Sequence of chain 1.A:
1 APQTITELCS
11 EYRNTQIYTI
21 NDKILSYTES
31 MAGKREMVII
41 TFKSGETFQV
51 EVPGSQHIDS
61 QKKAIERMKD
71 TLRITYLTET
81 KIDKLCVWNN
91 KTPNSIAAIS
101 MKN

Binding-site contacts:
Ligand atom C2B contacts residue TYR12 of chain 1.A at 3.7 Å (hydrophobic).
Ligand atom O6 contacts residue HIS57 of chain 1.A at 3.5 Å.
Ligand atom C8' contacts residue LYS34 of chain 1.B at 3.9 Å.
Ligand atom O4 contacts residue GLU51 of chain 1.A at 2.6 Å (salt-bridge).
Ligand atom C4 contacts residue GLU51 of chain 1.A at 3.5 Å.
Ligand atom C3 contacts residue LYS91 of chain 1.A at 3.6 Å.
Ligand atom O3 contacts residue ASN90 of chain 1.A at 2.9 Å (h-bond).
Ligand atom C4 contacts residue TRP88 of chain 1.A at 3.6 Å (hydrophobic).
Ligand atom C3 contacts residue ASN90 of chain 1.A at 3.8 Å.
Ligand atom C2B contacts residue GLU11 of chain 1.A at 3.5 Å.
Ligand atom N4' contacts residue GLY33 of chain 1.B at 3.7 Å.
Ligand atom O6 contacts residue TRP88 of chain 1.A at 3.9 Å.
Ligand atom C2 contacts residue LYS91 of chain 1.A at 3.8 Å.
Ligand atom C7' contacts residue GLY33 of chain 1.B at 3.5 Å.
Ligand atom C5B contacts residue GLY33 of chain 1.B at 3.3 Å.
Ligand atom C6 contacts residue TRP88 of chain 1.A at 3.8 Å (hydrophobic).
Ligand atom O2 contacts residue ASN90 of chain 1.A at 2.8 Å (h-bond).
Ligand atom C5B contacts residue LYS34 of chain 1.B at 3.1 Å.
Ligand atom O1B contacts residue TYR12 of chain 1.A at 3.5 Å (h-bond).
Ligand atom C3B contacts residue TYR12 of chain 1.A at 3.7 Å (hydrophobic).
Ligand atom O6 contacts residue GLN56 of chain 1.A at 3.8 Å.
Ligand atom O3' contacts residue TYR12 of chain 1.A at 3.4 Å.
Ligand atom O4 contacts residue GLN56 of chain 1.A at 3.2 Å.
Ligand atom O1 contacts residue TRP88 of chain 1.A at 3.7 Å.
Ligand atom O5 contacts residue GLN56 of chain 1.A at 3.5 Å.
Ligand atom O3' contacts residue GLY33 of chain 1.B at 2.9 Å (h-bond).
Ligand atom C6B contacts residue LYS34 of chain 1.B at 3.5 Å.
Ligand atom O3 contacts residue LYS91 of chain 1.A at 2.7 Å (salt-bridge).
Ligand atom C6B contacts residue GLY33 of chain 1.B at 3.0 Å.
Ligand atom C7B contacts residue GLY33 of chain 1.B at 3.2 Å.
Ligand atom C6B contacts residue TYR12 of chain 1.A at 3.1 Å (hydrophobic).
Ligand atom O4 contacts residue LYS91 of chain 1.A at 2.9 Å (salt-bridge).
Ligand atom C5 contacts residue TRP88 of chain 1.A at 3.8 Å (hydrophobic).
Ligand atom C6 contacts residue GLN56 of chain 1.A at 3.7 Å.
Ligand atom C6 contacts residue HIS57 of chain 1.A at 3.4 Å.
Ligand atom O6 contacts residue GLN61 of chain 1.A at 2.8 Å (h-bond).
Ligand atom C3 contacts residue TRP88 of chain 1.A at 3.5 Å (hydrophobic).
Ligand atom O3 contacts residue TRP88 of chain 1.A at 3.7 Å.
Ligand atom N2' contacts residue GLY33 of chain 1.B at 3.1 Å.
Ligand atom C4 contacts residue LYS91 of chain 1.A at 3.8 Å.

This protein binds this small molecule.
Small molecule (SMILES): O=C(NCCCN1CCOCC1)c1cc(O[C@H]2O[C@H](CO)[C@H](O)[C@H](O)[C@H]2O)cc([N+](=O)[O-])c1

Sequence of chain 1.B:
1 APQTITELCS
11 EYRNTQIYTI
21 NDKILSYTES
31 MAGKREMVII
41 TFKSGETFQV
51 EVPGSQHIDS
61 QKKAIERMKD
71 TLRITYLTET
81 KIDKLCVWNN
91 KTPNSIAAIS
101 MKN